Sequence of chain 1.B:
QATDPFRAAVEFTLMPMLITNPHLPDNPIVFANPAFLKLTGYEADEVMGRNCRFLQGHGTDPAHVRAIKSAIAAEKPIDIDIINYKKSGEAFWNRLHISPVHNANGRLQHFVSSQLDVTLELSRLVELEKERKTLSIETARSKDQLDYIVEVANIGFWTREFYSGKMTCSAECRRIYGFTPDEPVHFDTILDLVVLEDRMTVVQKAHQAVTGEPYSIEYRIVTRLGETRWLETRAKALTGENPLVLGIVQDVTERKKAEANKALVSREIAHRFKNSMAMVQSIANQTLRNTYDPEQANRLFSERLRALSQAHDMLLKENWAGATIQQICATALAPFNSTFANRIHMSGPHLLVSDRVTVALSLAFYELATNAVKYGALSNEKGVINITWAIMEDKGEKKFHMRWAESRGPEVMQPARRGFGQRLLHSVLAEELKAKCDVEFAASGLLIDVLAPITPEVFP

Binding-site contacts:
Ligand atom C2' contacts residue TYR379 of chain 1.B at 3.7 Å (hydrophobic).
Ligand atom O1A contacts residue PHE424 of chain 1.B at 3.6 Å.
Ligand atom PG contacts residue MG1 of chain 1.G at 3.1 Å.
Ligand atom O2B contacts residue ASN375 of chain 1.B at 3.4 Å (h-bond).
Ligand atom O1G contacts residue ARG308 of chain 1.B at 3.3 Å (salt-bridge).
Ligand atom O1A contacts residue GLY423 of chain 1.B at 3.5 Å.
Ligand atom C2 contacts residue VAL416 of chain 1.B at 3.6 Å (hydrophobic).
Ligand atom O1B contacts residue TYR379 of chain 1.B at 3.0 Å (h-bond).
Ligand atom O2B contacts residue TYR379 of chain 1.B at 3.5 Å.
Ligand atom O2A contacts residue MG1 of chain 1.G at 2.4 Å.
Ligand atom O2G contacts residue ARG308 of chain 1.B at 2.5 Å (salt-bridge).
Ligand atom O3A contacts residue PHE424 of chain 1.B at 3.7 Å.
Ligand atom O2' contacts residue PRO419 of chain 1.B at 3.5 Å.
Ligand atom N1 contacts residue GLY380 of chain 1.B at 3.5 Å.
Ligand atom O2G contacts residue LYS378 of chain 1.B at 3.0 Å (salt-bridge).
Ligand atom PB contacts residue MG1 of chain 1.G at 3.6 Å.
Ligand atom O1A contacts residue GLN426 of chain 1.B at 2.8 Å (h-bond).
Ligand atom O2A contacts residue ASN375 of chain 1.B at 2.8 Å (h-bond).
Ligand atom N7 contacts residue ASN375 of chain 1.B at 3.4 Å.
Ligand atom O3G contacts residue PHE424 of chain 1.B at 3.7 Å.
Ligand atom O3A contacts residue GLY423 of chain 1.B at 3.3 Å.
Ligand atom O2G contacts residue MG1 of chain 1.G at 3.2 Å.
Ligand atom PG contacts residue ARG308 of chain 1.B at 3.4 Å.
Ligand atom N6 contacts residue ASN375 of chain 1.B at 3.5 Å (h-bond).
Ligand atom C5' contacts residue GLY423 of chain 1.B at 3.7 Å.
Ligand atom C4' contacts residue PRO419 of chain 1.B at 3.7 Å (hydrophobic).
Ligand atom O4' contacts residue PRO419 of chain 1.B at 3.5 Å.
Ligand atom O3G contacts residue GLY425 of chain 1.B at 3.7 Å.
Ligand atom O3G contacts residue GLU371 of chain 1.B at 2.9 Å (salt-bridge).
Ligand atom O2A contacts residue GLU371 of chain 1.B at 3.7 Å.
Ligand atom N6 contacts residue LEU450 of chain 1.B at 3.3 Å.
Ligand atom O3' contacts residue TYR379 of chain 1.B at 3.4 Å.
Ligand atom PA contacts residue MG1 of chain 1.G at 3.5 Å.
Ligand atom O3A contacts residue MG1 of chain 1.G at 3.7 Å.
Ligand atom N6 contacts residue GLU410 of chain 1.B at 3.0 Å (salt-bridge).
Ligand atom O1A contacts residue GLY425 of chain 1.B at 2.8 Å (h-bond).
Ligand atom O1G contacts residue PHE424 of chain 1.B at 3.2 Å.
Ligand atom O2B contacts residue MG1 of chain 1.G at 2.8 Å.
Ligand atom O3G contacts residue MG1 of chain 1.G at 2.0 Å.
Ligand atom O2B contacts residue LYS378 of chain 1.B at 3.4 Å (salt-bridge).

This small molecule binds to this protein.
Small molecule (SMILES): Nc1ncnc2c1ncn2[C@@H]1O[C@H](CO[P](=O)(O)O[P](=O)(O)CP(=O)(O)O)[C@@H](O)[C@H]1O